Binding-site contacts:
Ligand atom NAW contacts residue PHE182 of chain 2.A at 3.3 Å.
Ligand atom CAS contacts residue ASP181 of chain 2.A at 3.3 Å.
Ligand atom NAZ contacts residue MET44 of chain 2.A at 3.4 Å.
Ligand atom CAL contacts residue LEU170 of chain 2.A at 3.5 Å (hydrophobic).
Ligand atom NAV contacts residue MET117 of chain 2.A at 3.0 Å (h-bond).
Ligand atom CAF contacts residue LYS65 of chain 2.A at 3.6 Å.
Ligand atom CBC contacts residue MET117 of chain 2.A at 3.4 Å (hydrophobic).
Ligand atom OAA contacts residue SER180 of chain 2.A at 3.1 Å.
Ligand atom CAK contacts residue TYR114 of chain 2.A at 3.6 Å (hydrophobic).
Ligand atom CAO contacts residue ASP181 of chain 2.A at 3.5 Å.
Ligand atom NAY contacts residue TYR114 of chain 2.A at 3.1 Å (h-bond).
Ligand atom FAE contacts residue SER180 of chain 2.A at 3.6 Å.
Ligand atom NAZ contacts residue TYR116 of chain 2.A at 3.5 Å.
Ligand atom NAX contacts residue ILE160 of chain 2.A at 3.0 Å (h-bond).
Ligand atom CBB contacts residue ASP181 of chain 2.A at 3.2 Å.
Ligand atom NAZ contacts residue MET117 of chain 2.A at 2.8 Å (h-bond).
Ligand atom CAI contacts residue GLU85 of chain 2.A at 3.4 Å.
Ligand atom CAN contacts residue ASP181 of chain 2.A at 3.4 Å.
Ligand atom CAL contacts residue VAL115 of chain 2.A at 3.4 Å (hydrophobic).
Ligand atom CBD contacts residue TYR114 of chain 2.A at 3.5 Å (hydrophobic).
Ligand atom CBK contacts residue LEU170 of chain 2.A at 3.5 Å (hydrophobic).
Ligand atom CAO contacts residue HIS161 of chain 2.A at 3.4 Å.
Ligand atom CAP contacts residue ILE160 of chain 2.A at 3.0 Å (hydrophobic).
Ligand atom FAD contacts residue HIS161 of chain 2.A at 3.5 Å.
Ligand atom CAI contacts residue TYR114 of chain 2.A at 3.5 Å (hydrophobic).
Ligand atom NAY contacts residue GLU85 of chain 2.A at 3.6 Å.
Ligand atom CAR contacts residue GLY120 of chain 2.A at 3.5 Å.
Ligand atom CBC contacts residue MET44 of chain 2.A at 3.3 Å (hydrophobic).
Ligand atom OAB contacts residue MET44 of chain 2.A at 3.5 Å.
Ligand atom CAG contacts residue TYR114 of chain 2.A at 3.4 Å (hydrophobic).
Ligand atom CBD contacts residue ASP181 of chain 2.A at 3.6 Å.
Ligand atom CBM contacts residue MET117 of chain 2.A at 3.2 Å (hydrophobic).
Ligand atom FAE contacts residue ILE179 of chain 2.A at 3.1 Å.
Ligand atom CBM contacts residue TYR116 of chain 2.A at 3.6 Å (hydrophobic).
Ligand atom CAG contacts residue ASP181 of chain 2.A at 3.6 Å.
Ligand atom OAA contacts residue VAL98 of chain 2.A at 3.2 Å.
Ligand atom OAA contacts residue ASP181 of chain 2.A at 2.8 Å (salt-bridge).
Ligand atom NAY contacts residue ASP181 of chain 2.A at 3.1 Å (salt-bridge).
Ligand atom CBE contacts residue ASP181 of chain 2.A at 3.6 Å.
Ligand atom CAQ contacts residue TYR116 of chain 2.A at 3.5 Å (hydrophobic).

Sequence of chain 2.A:
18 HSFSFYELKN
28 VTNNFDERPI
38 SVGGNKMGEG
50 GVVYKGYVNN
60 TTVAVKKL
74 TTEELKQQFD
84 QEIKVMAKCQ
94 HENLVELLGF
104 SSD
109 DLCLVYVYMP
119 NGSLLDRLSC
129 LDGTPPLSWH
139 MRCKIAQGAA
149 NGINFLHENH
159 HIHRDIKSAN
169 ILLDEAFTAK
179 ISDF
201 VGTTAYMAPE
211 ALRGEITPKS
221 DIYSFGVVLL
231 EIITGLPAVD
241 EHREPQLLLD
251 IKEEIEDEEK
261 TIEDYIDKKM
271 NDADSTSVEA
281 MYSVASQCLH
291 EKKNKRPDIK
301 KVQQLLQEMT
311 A

This small molecule binds to this protein.
Small molecule (SMILES): O=C(Nc1ccc(CN2CCNCC2)c(C(F)(F)F)c1)c1cccc(-c2ccc3nc(NC(=O)C4CC4)sc3n2)c1